Sequence of chain 1.A:
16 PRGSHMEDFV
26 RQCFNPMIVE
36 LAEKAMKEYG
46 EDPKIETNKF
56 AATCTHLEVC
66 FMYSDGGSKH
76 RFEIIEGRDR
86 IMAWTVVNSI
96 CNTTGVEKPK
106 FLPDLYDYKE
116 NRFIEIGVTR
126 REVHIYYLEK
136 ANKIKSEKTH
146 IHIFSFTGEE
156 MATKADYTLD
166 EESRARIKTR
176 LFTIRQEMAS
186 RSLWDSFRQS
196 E

Binding-site contacts:
Ligand atom C29 contacts residue MET32 of chain 1.A at 4.4 Å (hydrophobic).
Ligand atom C24 contacts residue GLY82 of chain 1.A at 4.1 Å.
Ligand atom C23 contacts residue PHE66 of chain 1.A at 4.1 Å (hydrophobic).
Ligand atom N03 contacts residue PHE66 of chain 1.A at 4.3 Å.
Ligand atom O04 contacts residue PHE66 of chain 1.A at 3.7 Å.
Ligand atom C31 contacts residue PHE66 of chain 1.A at 3.6 Å (hydrophobic).
Ligand atom O02 contacts residue LEU36 of chain 1.A at 3.6 Å.
Ligand atom C01 contacts residue PHE66 of chain 1.A at 4.2 Å (hydrophobic).
Ligand atom O06 contacts residue MET32 of chain 1.A at 3.9 Å.
Ligand atom N03 contacts residue ILE79 of chain 1.A at 4.3 Å.
Ligand atom C32 contacts residue PHE66 of chain 1.A at 4.0 Å (hydrophobic).
Ligand atom O03 contacts residue MET32 of chain 1.A at 3.2 Å (h-bond).
Ligand atom O02 contacts residue PHE66 of chain 1.A at 3.5 Å.
Ligand atom C01 contacts residue MET32 of chain 1.A at 4.0 Å (hydrophobic).
Ligand atom C24 contacts residue ARG83 of chain 1.A at 4.2 Å.
Ligand atom C33 contacts residue ASP70 of chain 1.A at 4.4 Å.
Ligand atom C23 contacts residue GLY82 of chain 1.A at 4.2 Å.
Ligand atom C25 contacts residue ARG83 of chain 1.A at 3.8 Å.
Ligand atom C30 contacts residue PHE66 of chain 1.A at 3.7 Å (hydrophobic).
Ligand atom O04 contacts residue MET32 of chain 1.A at 3.0 Å.
Ligand atom C30 contacts residue MET32 of chain 1.A at 4.1 Å (hydrophobic).
Ligand atom C11 contacts residue MET32 of chain 1.A at 3.8 Å (hydrophobic).
Ligand atom C22 contacts residue ILE79 of chain 1.A at 3.9 Å (hydrophobic).
Ligand atom C25 contacts residue ILE79 of chain 1.A at 3.8 Å (hydrophobic).
Ligand atom C33 contacts residue MET67 of chain 1.A at 4.4 Å (hydrophobic).
Ligand atom C04 contacts residue MET32 of chain 1.A at 3.6 Å (hydrophobic).
Ligand atom C32 contacts residue MET67 of chain 1.A at 4.4 Å (hydrophobic).
Ligand atom C02 contacts residue ILE79 of chain 1.A at 3.8 Å (hydrophobic).
Ligand atom C24 contacts residue GLU81 of chain 1.A at 4.3 Å.
Ligand atom O02 contacts residue GLY82 of chain 1.A at 3.6 Å.
Ligand atom N05 contacts residue PHE66 of chain 1.A at 3.8 Å.
Ligand atom C33 contacts residue PHE66 of chain 1.A at 3.5 Å (hydrophobic).

The protein below binds the small molecule below.
Small molecule (SMILES): C[C@H](C[C@@H](C[C@H](C[C@@H](C[C@@H](CCN1CCCC1=O)N1CCCC1=O)N1CCCC1=O)N1CCCC1=O)N1CCCC1=O)N1CCCC1=O